Binding-site contacts:
Ligand atom C3 contacts residue ARG298 of chain 2.A at 4.0 Å.
Ligand atom C7 contacts residue GLN299 of chain 2.A at 3.2 Å.
Ligand atom C1 contacts residue SER123 of chain 1.A at 4.0 Å.
Ligand atom C contacts residue MET6 of chain 2.A at 3.4 Å (hydrophobic).
Ligand atom N contacts residue PHE291 of chain 2.A at 3.3 Å.
Ligand atom C4 contacts residue ARG298 of chain 2.A at 3.9 Å.
Ligand atom O1 contacts residue MET6 of chain 2.A at 2.7 Å (h-bond).
Ligand atom C contacts residue SER123 of chain 1.A at 3.4 Å.
Ligand atom C7 contacts residue MET6 of chain 2.A at 3.7 Å (hydrophobic).
Ligand atom C4 contacts residue PHE8 of chain 2.A at 4.0 Å (hydrophobic).
Ligand atom C5 contacts residue ASP295 of chain 2.A at 3.6 Å.
Ligand atom S contacts residue ARG4 of chain 2.A at 4.3 Å.
Ligand atom O1 contacts residue ASP295 of chain 2.A at 4.3 Å.
Ligand atom C2 contacts residue PHE8 of chain 2.A at 4.0 Å (hydrophobic).
Ligand atom N contacts residue GLN299 of chain 2.A at 3.6 Å.
Ligand atom S contacts residue PHE291 of chain 2.A at 4.3 Å.
Ligand atom O contacts residue LYS5 of chain 2.A at 3.5 Å.
Ligand atom O1 contacts residue GLN127 of chain 2.A at 3.3 Å (h-bond).
Ligand atom F contacts residue ARG298 of chain 2.A at 4.0 Å.
Ligand atom C2 contacts residue SER123 of chain 1.A at 3.6 Å.
Ligand atom C6 contacts residue ASP295 of chain 2.A at 4.1 Å.
Ligand atom O contacts residue PHE291 of chain 2.A at 3.6 Å.
Ligand atom O contacts residue MET6 of chain 2.A at 2.5 Å (h-bond).
Ligand atom C6 contacts residue GLN299 of chain 2.A at 4.4 Å.
Ligand atom N contacts residue ASP295 of chain 2.A at 3.2 Å.
Ligand atom C7 contacts residue ASP295 of chain 2.A at 4.0 Å.
Ligand atom F contacts residue PHE8 of chain 2.A at 3.2 Å.
Ligand atom O contacts residue GLN299 of chain 2.A at 3.3 Å (h-bond).
Ligand atom O contacts residue ARG4 of chain 2.A at 3.0 Å (salt-bridge).
Ligand atom C4 contacts residue ASP295 of chain 2.A at 3.7 Å.
Ligand atom C contacts residue GLY124 of chain 1.A at 4.0 Å.
Ligand atom S contacts residue MET6 of chain 2.A at 3.4 Å (h-bond).
Ligand atom S contacts residue GLN299 of chain 2.A at 3.7 Å.
Ligand atom C3 contacts residue PHE8 of chain 2.A at 3.5 Å (hydrophobic).
Ligand atom C2 contacts residue VAL303 of chain 2.A at 4.2 Å (hydrophobic).

Sequence of chain 2.A:
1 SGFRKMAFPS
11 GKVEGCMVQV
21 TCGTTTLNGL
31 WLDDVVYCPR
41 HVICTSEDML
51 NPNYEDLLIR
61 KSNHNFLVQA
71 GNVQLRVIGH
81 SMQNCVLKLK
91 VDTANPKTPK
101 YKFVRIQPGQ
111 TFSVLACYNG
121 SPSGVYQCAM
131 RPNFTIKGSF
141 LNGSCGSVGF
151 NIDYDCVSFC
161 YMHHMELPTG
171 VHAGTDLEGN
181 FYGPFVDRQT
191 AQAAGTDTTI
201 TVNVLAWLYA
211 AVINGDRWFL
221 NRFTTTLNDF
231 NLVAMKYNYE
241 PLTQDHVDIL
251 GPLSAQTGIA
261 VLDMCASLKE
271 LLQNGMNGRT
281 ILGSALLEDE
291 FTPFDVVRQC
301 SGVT

Sequence of chain 1.A:
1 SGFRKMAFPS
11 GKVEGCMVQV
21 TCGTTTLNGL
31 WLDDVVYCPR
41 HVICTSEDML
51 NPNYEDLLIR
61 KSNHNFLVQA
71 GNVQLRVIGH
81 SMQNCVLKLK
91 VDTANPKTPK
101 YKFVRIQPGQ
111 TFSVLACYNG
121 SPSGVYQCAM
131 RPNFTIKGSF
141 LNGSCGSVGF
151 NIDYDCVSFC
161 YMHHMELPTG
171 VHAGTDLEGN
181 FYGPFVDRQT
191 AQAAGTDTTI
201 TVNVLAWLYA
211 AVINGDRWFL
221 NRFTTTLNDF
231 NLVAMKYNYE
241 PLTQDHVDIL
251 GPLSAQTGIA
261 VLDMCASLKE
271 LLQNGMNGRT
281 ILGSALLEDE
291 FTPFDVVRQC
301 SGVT

This small molecule binds to this protein.
Small molecule (SMILES): Cc1cc(F)ccc1CS(N)(=O)=O